Binding-site contacts:
Ligand atom SE contacts residue TYR64 of chain 3.B at 3.6 Å.
Ligand atom N contacts residue PHE59 of chain 3.B at 4.1 Å.
Ligand atom O contacts residue ACT1 of chain 3.DA at 3.6 Å.
Ligand atom CG contacts residue TYR42 of chain 3.B at 4.0 Å (hydrophobic).
Ligand atom C contacts residue HIS61 of chain 3.B at 4.3 Å.
Ligand atom CG contacts residue ASP172 of chain 3.B at 3.7 Å.
Ligand atom OXT contacts residue CYS85 of chain 3.B at 3.7 Å.
Ligand atom CB contacts residue ASN199 of chain 3.B at 3.8 Å.
Ligand atom CA contacts residue TYR42 of chain 3.B at 3.7 Å (hydrophobic).
Ligand atom CB contacts residue HIS61 of chain 3.B at 4.2 Å.
Ligand atom CA contacts residue PHE59 of chain 3.B at 4.4 Å (hydrophobic).
Ligand atom CG contacts residue ACT1 of chain 3.DA at 3.8 Å.
Ligand atom N contacts residue TYR42 of chain 3.B at 4.2 Å.
Ligand atom CB contacts residue PHE59 of chain 3.B at 3.5 Å (hydrophobic).
Ligand atom O contacts residue CYS85 of chain 3.B at 3.7 Å.
Ligand atom O contacts residue HIS61 of chain 3.B at 3.8 Å.
Ligand atom OXT contacts residue ASP172 of chain 3.B at 3.2 Å (salt-bridge).
Ligand atom CA contacts residue ASP172 of chain 3.B at 3.5 Å.
Ligand atom OXT contacts residue ACT1 of chain 3.DA at 2.3 Å (h-bond).
Ligand atom CE contacts residue GLN60 of chain 3.B at 3.5 Å.
Ligand atom C contacts residue ACT1 of chain 3.DA at 3.3 Å.
Ligand atom CE contacts residue PHE59 of chain 3.B at 3.5 Å (hydrophobic).
Ligand atom CB contacts residue ASP172 of chain 3.B at 4.1 Å.
Ligand atom SE contacts residue PHE59 of chain 3.B at 4.4 Å.
Ligand atom N contacts residue THR174 of chain 3.B at 3.4 Å (h-bond).
Ligand atom SE contacts residue HIS61 of chain 3.B at 3.4 Å.
Ligand atom N contacts residue CYS85 of chain 3.B at 4.1 Å.
Ligand atom N contacts residue ASN199 of chain 3.B at 3.0 Å (h-bond).
Ligand atom C contacts residue CYS85 of chain 3.B at 4.0 Å (hydrophobic).
Ligand atom CA contacts residue THR174 of chain 3.B at 4.4 Å.
Ligand atom CG contacts residue HIS61 of chain 3.B at 3.8 Å.
Ligand atom CA contacts residue ASN199 of chain 3.B at 3.9 Å.
Ligand atom CB contacts residue TYR42 of chain 3.B at 4.0 Å (hydrophobic).
Ligand atom O contacts residue TYR197 of chain 3.B at 4.2 Å.
Ligand atom C contacts residue ASN199 of chain 3.B at 3.9 Å.
Ligand atom CE contacts residue TYR64 of chain 3.B at 3.8 Å (hydrophobic).
Ligand atom CE contacts residue TYR42 of chain 3.B at 3.8 Å (hydrophobic).
Ligand atom O contacts residue ASN199 of chain 3.B at 3.0 Å (h-bond).
Ligand atom C contacts residue ASP172 of chain 3.B at 3.8 Å.
Ligand atom SE contacts residue GLN60 of chain 3.B at 3.9 Å.

The small molecule below binds the protein below.
Small molecule (SMILES): C[Se]CC[C@H](N)C(=O)O

Sequence of chain 3.B:
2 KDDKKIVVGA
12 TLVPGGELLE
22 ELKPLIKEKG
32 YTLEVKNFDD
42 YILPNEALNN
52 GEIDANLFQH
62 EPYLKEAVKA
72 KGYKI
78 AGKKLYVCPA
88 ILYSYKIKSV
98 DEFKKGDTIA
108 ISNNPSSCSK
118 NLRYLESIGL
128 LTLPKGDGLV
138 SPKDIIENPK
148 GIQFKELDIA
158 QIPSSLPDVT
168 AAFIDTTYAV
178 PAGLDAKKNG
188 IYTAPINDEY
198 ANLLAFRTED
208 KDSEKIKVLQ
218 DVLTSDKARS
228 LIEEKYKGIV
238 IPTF